A protein and the small-molecule ligand that binds it are described below.
Small molecule (SMILES): C[C@@H](O)[C@H](NC(=O)CNC(=O)[C@H](CCCCN)NCc1ccc(-c2cccnc2)cc1)[C@@H](O)N[C@H](Cc1ccccc1)C(N)=O

Binding-site contacts:
Ligand atom CAJ contacts residue GLU283 of chain 1.A at 3.8 Å.
Ligand atom CAU contacts residue TRP328 of chain 1.A at 3.8 Å (hydrophobic).
Ligand atom CA contacts residue ASN290 of chain 1.A at 3.5 Å.
Ligand atom CAQ contacts residue ASN332 of chain 1.A at 3.3 Å.
Ligand atom OAE contacts residue THR251 of chain 1.A at 3.8 Å.
Ligand atom CAQ contacts residue ASN290 of chain 1.A at 3.1 Å.
Ligand atom CAK contacts residue LYS282 of chain 1.A at 3.6 Å.
Ligand atom CAU contacts residue SER289 of chain 1.A at 3.4 Å.
Ligand atom CAS contacts residue ASN290 of chain 1.A at 3.5 Å.
Ligand atom NZ contacts residue ASN290 of chain 1.A at 3.2 Å (h-bond).
Ligand atom CBI contacts residue TRP286 of chain 1.A at 3.5 Å (hydrophobic).
Ligand atom CE contacts residue GLY252 of chain 1.A at 3.2 Å.
Ligand atom CE contacts residue VAL250 of chain 1.A at 3.5 Å (hydrophobic).
Ligand atom CBI contacts residue ASN290 of chain 1.A at 3.7 Å.
Ligand atom CAP contacts residue TRP328 of chain 1.A at 3.5 Å (hydrophobic).
Ligand atom C contacts residue ASN290 of chain 1.A at 3.6 Å.
Ligand atom CAL contacts residue TRP328 of chain 1.A at 3.3 Å (hydrophobic).
Ligand atom NZ contacts residue THR257 of chain 1.A at 2.7 Å (h-bond).
Ligand atom NBC contacts residue GLU325 of chain 1.A at 2.8 Å (salt-bridge).
Ligand atom NBC contacts residue TRP328 of chain 1.A at 3.7 Å.
Ligand atom NZ contacts residue GLY252 of chain 1.A at 3.7 Å.
Ligand atom CBR contacts residue TRP286 of chain 1.A at 3.8 Å (hydrophobic).
Ligand atom CAT contacts residue TRP328 of chain 1.A at 3.7 Å (hydrophobic).
Ligand atom CAM contacts residue TRP328 of chain 1.A at 3.5 Å (hydrophobic).
Ligand atom CBL contacts residue ASN332 of chain 1.A at 3.5 Å.
Ligand atom OAE contacts residue ASN290 of chain 1.A at 2.5 Å (h-bond).
Ligand atom NZ contacts residue VAL250 of chain 1.A at 2.8 Å (h-bond).
Ligand atom OAE contacts residue TRP286 of chain 1.A at 2.9 Å (h-bond).
Ligand atom CD contacts residue GLY252 of chain 1.A at 3.5 Å.
Ligand atom CBO contacts residue TRP328 of chain 1.A at 3.8 Å (hydrophobic).
Ligand atom CAS contacts residue ASN332 of chain 1.A at 3.7 Å.
Ligand atom CAI contacts residue LYS282 of chain 1.A at 3.5 Å.
Ligand atom NBF contacts residue TRP286 of chain 1.A at 3.3 Å (h-bond).
Ligand atom CBA contacts residue ALA293 of chain 1.A at 3.6 Å (hydrophobic).
Ligand atom CAM contacts residue GLU325 of chain 1.A at 3.5 Å.
Ligand atom OAG contacts residue TRP286 of chain 1.A at 3.7 Å.
Ligand atom CAU contacts residue GLU325 of chain 1.A at 3.7 Å.
Ligand atom NBD contacts residue ASN290 of chain 1.A at 2.8 Å (h-bond).
Ligand atom CAS contacts residue SER289 of chain 1.A at 3.7 Å.
Ligand atom CD contacts residue VAL250 of chain 1.A at 3.3 Å (hydrophobic).

Sequence of chain 1.A:
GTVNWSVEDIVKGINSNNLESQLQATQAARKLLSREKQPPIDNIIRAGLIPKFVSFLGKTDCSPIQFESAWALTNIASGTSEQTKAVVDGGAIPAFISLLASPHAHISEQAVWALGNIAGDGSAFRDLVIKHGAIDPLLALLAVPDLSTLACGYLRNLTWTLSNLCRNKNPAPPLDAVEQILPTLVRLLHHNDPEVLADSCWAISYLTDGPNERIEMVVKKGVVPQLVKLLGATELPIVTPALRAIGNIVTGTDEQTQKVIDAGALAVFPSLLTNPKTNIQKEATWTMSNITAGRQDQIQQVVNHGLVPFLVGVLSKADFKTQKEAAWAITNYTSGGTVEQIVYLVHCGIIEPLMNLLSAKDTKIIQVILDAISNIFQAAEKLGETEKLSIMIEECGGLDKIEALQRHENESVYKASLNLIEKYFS